Sequence of chain 17.A:
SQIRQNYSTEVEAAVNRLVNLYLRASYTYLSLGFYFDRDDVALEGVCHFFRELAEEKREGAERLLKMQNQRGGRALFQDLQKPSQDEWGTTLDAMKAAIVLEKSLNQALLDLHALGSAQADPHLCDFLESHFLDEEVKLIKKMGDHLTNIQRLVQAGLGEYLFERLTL

Binding-site contacts:
Ligand atom C18 contacts residue LEU81 of chain 5.A at 3.2 Å (hydrophobic).
Ligand atom C14 contacts residue RAV1 of chain 5.J at 1.3 Å.
Ligand atom N3 contacts residue RAV1 of chain 5.J at 0.8 Å.
Ligand atom C18 contacts residue LEU81 of chain 17.A at 3.9 Å (hydrophobic).
Ligand atom C15 contacts residue RAV1 of chain 5.J at 0.7 Å.
Ligand atom C18 contacts residue RAV1 of chain 5.J at 1.3 Å.
Ligand atom N5 contacts residue RAV1 of chain 5.J at 1.3 Å.
Ligand atom O7 contacts residue LEU24 of chain 5.A at 3.2 Å.
Ligand atom C12 contacts residue LEU81 of chain 17.A at 3.8 Å (hydrophobic).
Ligand atom C17 contacts residue ARG59 of chain 5.A at 3.9 Å.
Ligand atom C12 contacts residue RAV1 of chain 5.J at 0.3 Å.
Ligand atom N5 contacts residue ARG59 of chain 5.A at 4.0 Å.
Ligand atom C16 contacts residue RAV1 of chain 5.J at 0.7 Å.
Ligand atom C4 contacts residue SER27 of chain 5.A at 3.4 Å.
Ligand atom O9 contacts residue RAV1 of chain 5.J at 0.7 Å.
Ligand atom C12 contacts residue LEU81 of chain 5.A at 3.9 Å (hydrophobic).
Ligand atom N5 contacts residue SER27 of chain 5.A at 2.7 Å (h-bond).
Ligand atom C14 contacts residue LEU24 of chain 17.A at 3.8 Å (hydrophobic).
Ligand atom C15 contacts residue ARG59 of chain 5.A at 3.5 Å.
Ligand atom O8 contacts residue LEU24 of chain 17.A at 2.9 Å.
Ligand atom C14 contacts residue SER27 of chain 17.A at 2.8 Å.
Ligand atom O9 contacts residue ARG59 of chain 17.A at 4.0 Å.
Ligand atom O9 contacts residue SER27 of chain 5.A at 3.2 Å (h-bond).
Ligand atom C1 contacts residue RAV1 of chain 5.J at 0.1 Å.
Ligand atom C14 contacts residue TYR28 of chain 17.A at 3.6 Å (hydrophobic).
Ligand atom C13 contacts residue RAV1 of chain 5.J at 1.5 Å.
Ligand atom O7 contacts residue RAV1 of chain 5.J at 0.5 Å (h-bond).
Ligand atom C4 contacts residue ARG59 of chain 17.A at 3.9 Å.
Ligand atom C17 contacts residue SER27 of chain 17.A at 3.3 Å.
Ligand atom O7 contacts residue SER27 of chain 5.A at 3.8 Å.
Ligand atom C17 contacts residue ALA55 of chain 17.A at 3.9 Å (hydrophobic).
Ligand atom O8 contacts residue RAV1 of chain 5.J at 0.5 Å (h-bond).
Ligand atom C2 contacts residue LEU24 of chain 17.A at 3.8 Å (hydrophobic).
Ligand atom N3 contacts residue ARG59 of chain 17.A at 3.6 Å.
Ligand atom C6 contacts residue SER27 of chain 5.A at 3.7 Å.
Ligand atom C6 contacts residue RAV1 of chain 5.J at 1.3 Å.
Ligand atom C17 contacts residue RAV1 of chain 5.J at 0.9 Å.
Ligand atom C16 contacts residue SER27 of chain 17.A at 3.7 Å.
Ligand atom C4 contacts residue RAV1 of chain 5.J at 0.7 Å.
Ligand atom C2 contacts residue RAV1 of chain 5.J at 1.3 Å.

The protein below binds the small molecule below.
Small molecule (SMILES): CCC[C@H](C)C1(CC)C(=O)NC(=O)NC1=O

Sequence of chain 5.A:
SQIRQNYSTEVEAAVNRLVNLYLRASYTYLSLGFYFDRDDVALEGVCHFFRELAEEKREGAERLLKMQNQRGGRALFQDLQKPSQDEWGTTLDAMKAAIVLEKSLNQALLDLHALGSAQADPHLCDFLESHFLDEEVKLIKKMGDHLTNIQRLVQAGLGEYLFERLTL